A small-molecule ligand and the protein it binds are described below.
Small molecule (SMILES): CC(=O)N[C@H]1[C@H](O[C@H]2[C@H](O)[C@@H](NC(C)=O)CO[C@@H]2CO)O[C@H](CO)[C@@H](O[C@@H]2O[C@H](CO)[C@@H](O)[C@H](O)[C@@H]2O)[C@@H]1O

Sequence of chain 1.A:
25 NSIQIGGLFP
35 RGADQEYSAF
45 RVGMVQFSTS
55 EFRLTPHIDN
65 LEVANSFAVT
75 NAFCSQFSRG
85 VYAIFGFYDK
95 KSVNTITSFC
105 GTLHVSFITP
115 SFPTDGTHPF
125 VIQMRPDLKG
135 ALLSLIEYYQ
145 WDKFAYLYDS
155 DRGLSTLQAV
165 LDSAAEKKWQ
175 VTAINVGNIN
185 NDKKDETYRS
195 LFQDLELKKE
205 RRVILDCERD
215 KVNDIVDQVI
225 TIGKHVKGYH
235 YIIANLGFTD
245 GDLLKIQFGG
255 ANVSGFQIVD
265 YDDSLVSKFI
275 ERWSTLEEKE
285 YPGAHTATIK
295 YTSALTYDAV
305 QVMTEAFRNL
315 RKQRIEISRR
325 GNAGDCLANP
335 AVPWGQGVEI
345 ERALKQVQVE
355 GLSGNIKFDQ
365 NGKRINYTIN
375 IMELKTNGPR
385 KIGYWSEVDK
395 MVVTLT

Binding-site contacts:
Ligand atom C3 contacts residue ASN256 of chain 1.A at 3.8 Å.
Ligand atom C8 contacts residue GLY232 of chain 1.A at 2.9 Å.
Ligand atom C1 contacts residue ASN256 of chain 1.A at 1.4 Å.
Ligand atom O6 contacts residue ARG206 of chain 1.A at 4.1 Å.
Ligand atom C6 contacts residue GLN144 of chain 1.A at 4.5 Å.
Ligand atom C8 contacts residue ASN256 of chain 1.A at 4.3 Å.
Ligand atom C7 contacts residue GLY232 of chain 1.A at 4.2 Å.
Ligand atom C7 contacts residue ASN256 of chain 1.A at 3.2 Å.
Ligand atom O5 contacts residue ASN256 of chain 1.A at 2.4 Å (h-bond).
Ligand atom C2 contacts residue ASN256 of chain 1.A at 2.4 Å.
Ligand atom N2 contacts residue ASN256 of chain 1.A at 2.9 Å (h-bond).
Ligand atom C5 contacts residue ASN256 of chain 1.A at 3.7 Å.
Ligand atom C7 contacts residue ARG206 of chain 1.A at 4.3 Å.
Ligand atom O7 contacts residue HIS234 of chain 1.A at 4.0 Å.
Ligand atom O7 contacts residue ARG206 of chain 1.A at 3.6 Å.
Ligand atom C6 contacts residue ARG206 of chain 1.A at 4.3 Å.
Ligand atom C8 contacts residue ARG206 of chain 1.A at 4.5 Å.
Ligand atom C2 contacts residue GLN144 of chain 1.A at 4.1 Å.
Ligand atom C4 contacts residue ASN256 of chain 1.A at 4.2 Å.
Ligand atom O7 contacts residue ASN256 of chain 1.A at 3.1 Å (h-bond).